Sequence of chain 1.A:
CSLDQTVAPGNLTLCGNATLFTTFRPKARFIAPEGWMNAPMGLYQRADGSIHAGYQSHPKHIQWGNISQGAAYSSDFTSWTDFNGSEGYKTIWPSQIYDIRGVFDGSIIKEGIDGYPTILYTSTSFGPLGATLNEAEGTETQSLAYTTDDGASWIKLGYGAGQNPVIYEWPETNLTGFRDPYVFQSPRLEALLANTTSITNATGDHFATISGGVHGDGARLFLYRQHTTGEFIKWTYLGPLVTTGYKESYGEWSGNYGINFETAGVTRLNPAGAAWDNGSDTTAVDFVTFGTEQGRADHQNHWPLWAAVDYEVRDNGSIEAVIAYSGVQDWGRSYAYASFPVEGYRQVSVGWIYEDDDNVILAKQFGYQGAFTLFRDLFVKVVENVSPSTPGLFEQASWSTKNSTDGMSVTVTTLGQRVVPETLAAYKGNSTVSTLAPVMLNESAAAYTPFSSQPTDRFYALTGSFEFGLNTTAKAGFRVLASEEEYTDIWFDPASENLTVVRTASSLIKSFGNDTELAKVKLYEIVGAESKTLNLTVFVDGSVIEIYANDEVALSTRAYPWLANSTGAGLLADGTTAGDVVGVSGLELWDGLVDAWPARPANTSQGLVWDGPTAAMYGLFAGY

Binding-site contacts:
Ligand atom CAE contacts residue NAG1 of chain 1.J at 3.4 Å.
Ligand atom CAK contacts residue NAG1 of chain 1.J at 3.8 Å.
Ligand atom CAD contacts residue NAG1 of chain 1.J at 3.1 Å.
Ligand atom CAG contacts residue ASN175 of chain 1.A at 3.8 Å.
Ligand atom CAJ contacts residue NAG1 of chain 1.J at 3.7 Å.
Ligand atom OAB contacts residue NAG1 of chain 1.J at 3.9 Å.
Ligand atom OAA contacts residue LEU174 of chain 1.A at 3.8 Å.
Ligand atom CAI contacts residue NAG1 of chain 1.J at 3.3 Å.
Ligand atom CAD contacts residue HIS256 of chain 1.A at 3.6 Å.
Ligand atom CAD contacts residue ASN175 of chain 1.A at 4.5 Å.
Ligand atom CAI contacts residue HIS256 of chain 1.A at 3.4 Å.
Ligand atom CAH contacts residue HIS256 of chain 1.A at 3.6 Å.
Ligand atom CAJ contacts residue HIS256 of chain 1.A at 3.6 Å.
Ligand atom CAI contacts residue ASN215 of chain 1.A at 4.3 Å.
Ligand atom CAH contacts residue ASN175 of chain 1.A at 3.6 Å.
Ligand atom OAB contacts residue HIS256 of chain 1.A at 3.6 Å.
Ligand atom CAK contacts residue HIS256 of chain 1.A at 3.5 Å.
Ligand atom CAK contacts residue ASN175 of chain 1.A at 4.3 Å.
Ligand atom CAF contacts residue HIS256 of chain 1.A at 3.6 Å.
Ligand atom OAA contacts residue ASN175 of chain 1.A at 3.5 Å (h-bond).
Ligand atom CAE contacts residue ASN175 of chain 1.A at 3.5 Å.
Ligand atom CAH contacts residue LEU174 of chain 1.A at 3.7 Å (hydrophobic).
Ligand atom OAA contacts residue THR173 of chain 1.A at 4.2 Å.
Ligand atom CAD contacts residue ASN215 of chain 1.A at 3.7 Å.
Ligand atom CAF contacts residue NAG1 of chain 1.J at 4.0 Å.
Ligand atom OAC contacts residue HIS256 of chain 1.A at 4.0 Å.
Ligand atom CAE contacts residue HIS256 of chain 1.A at 3.6 Å.
Ligand atom OAB contacts residue ASN215 of chain 1.A at 4.1 Å.

The small molecule below binds the protein below.
Small molecule (SMILES): OCCc1ccc(O)c(O)c1